Binding-site contacts:
Ligand atom CB contacts residue GLU783 of chain 1.A at 3.8 Å.
Ligand atom CD contacts residue ASP791 of chain 1.A at 3.0 Å.
Ligand atom CG contacts residue GLU783 of chain 1.A at 4.1 Å.
Ligand atom CG contacts residue ASP791 of chain 1.A at 4.5 Å.
Ligand atom NE contacts residue ASP791 of chain 1.A at 2.9 Å (salt-bridge).
Ligand atom N contacts residue TYR1040 of chain 1.A at 2.8 Å (h-bond).
Ligand atom CG contacts residue VAL893 of chain 1.A at 4.4 Å (hydrophobic).
Ligand atom C contacts residue TYR1040 of chain 1.A at 3.8 Å (hydrophobic).
Ligand atom CD contacts residue GLU783 of chain 1.A at 3.3 Å.
Ligand atom O contacts residue TYR1040 of chain 1.A at 3.9 Å.
Ligand atom CD contacts residue VAL893 of chain 1.A at 3.9 Å (hydrophobic).
Ligand atom N contacts residue HIS1039 of chain 1.A at 4.1 Å.
Ligand atom NE contacts residue SER792 of chain 1.A at 4.0 Å.
Ligand atom NE contacts residue GLU783 of chain 1.A at 2.8 Å (salt-bridge).
Ligand atom N contacts residue ASP1041 of chain 1.A at 3.4 Å (salt-bridge).
Ligand atom OXT contacts residue THR1042 of chain 1.A at 2.7 Å (h-bond).
Ligand atom CG contacts residue LEU895 of chain 1.A at 3.9 Å (hydrophobic).
Ligand atom CD contacts residue LEU895 of chain 1.A at 4.2 Å (hydrophobic).
Ligand atom CG contacts residue GLU892 of chain 1.A at 4.2 Å.
Ligand atom CA contacts residue LEU907 of chain 1.A at 4.4 Å (hydrophobic).
Ligand atom CD contacts residue GLU892 of chain 1.A at 3.9 Å.
Ligand atom OXT contacts residue TYR1040 of chain 1.A at 4.3 Å.
Ligand atom C contacts residue LEU907 of chain 1.A at 3.8 Å (hydrophobic).
Ligand atom O contacts residue THR1042 of chain 1.A at 2.8 Å (h-bond).
Ligand atom CG contacts residue LEU907 of chain 1.A at 4.2 Å (hydrophobic).
Ligand atom O contacts residue LEU907 of chain 1.A at 4.0 Å.
Ligand atom NE contacts residue VAL893 of chain 1.A at 3.8 Å.
Ligand atom CB contacts residue LEU907 of chain 1.A at 4.0 Å (hydrophobic).
Ligand atom OXT contacts residue LEU907 of chain 1.A at 3.2 Å.
Ligand atom CD contacts residue LEU907 of chain 1.A at 3.7 Å (hydrophobic).
Ligand atom C contacts residue THR1042 of chain 1.A at 3.5 Å.
Ligand atom O contacts residue ASP1041 of chain 1.A at 3.3 Å.
Ligand atom O contacts residue THR1043 of chain 1.A at 4.2 Å.
Ligand atom CA contacts residue TYR1040 of chain 1.A at 3.8 Å (hydrophobic).
Ligand atom NE contacts residue GLU892 of chain 1.A at 2.8 Å (salt-bridge).
Ligand atom NE contacts residue ALA793 of chain 1.A at 3.7 Å.
Ligand atom C contacts residue ASP1041 of chain 1.A at 4.0 Å.

A small-molecule ligand and the protein it binds are described below.
Small molecule (SMILES): NCCC[C@H](N)C(=O)O

Sequence of chain 1.A:
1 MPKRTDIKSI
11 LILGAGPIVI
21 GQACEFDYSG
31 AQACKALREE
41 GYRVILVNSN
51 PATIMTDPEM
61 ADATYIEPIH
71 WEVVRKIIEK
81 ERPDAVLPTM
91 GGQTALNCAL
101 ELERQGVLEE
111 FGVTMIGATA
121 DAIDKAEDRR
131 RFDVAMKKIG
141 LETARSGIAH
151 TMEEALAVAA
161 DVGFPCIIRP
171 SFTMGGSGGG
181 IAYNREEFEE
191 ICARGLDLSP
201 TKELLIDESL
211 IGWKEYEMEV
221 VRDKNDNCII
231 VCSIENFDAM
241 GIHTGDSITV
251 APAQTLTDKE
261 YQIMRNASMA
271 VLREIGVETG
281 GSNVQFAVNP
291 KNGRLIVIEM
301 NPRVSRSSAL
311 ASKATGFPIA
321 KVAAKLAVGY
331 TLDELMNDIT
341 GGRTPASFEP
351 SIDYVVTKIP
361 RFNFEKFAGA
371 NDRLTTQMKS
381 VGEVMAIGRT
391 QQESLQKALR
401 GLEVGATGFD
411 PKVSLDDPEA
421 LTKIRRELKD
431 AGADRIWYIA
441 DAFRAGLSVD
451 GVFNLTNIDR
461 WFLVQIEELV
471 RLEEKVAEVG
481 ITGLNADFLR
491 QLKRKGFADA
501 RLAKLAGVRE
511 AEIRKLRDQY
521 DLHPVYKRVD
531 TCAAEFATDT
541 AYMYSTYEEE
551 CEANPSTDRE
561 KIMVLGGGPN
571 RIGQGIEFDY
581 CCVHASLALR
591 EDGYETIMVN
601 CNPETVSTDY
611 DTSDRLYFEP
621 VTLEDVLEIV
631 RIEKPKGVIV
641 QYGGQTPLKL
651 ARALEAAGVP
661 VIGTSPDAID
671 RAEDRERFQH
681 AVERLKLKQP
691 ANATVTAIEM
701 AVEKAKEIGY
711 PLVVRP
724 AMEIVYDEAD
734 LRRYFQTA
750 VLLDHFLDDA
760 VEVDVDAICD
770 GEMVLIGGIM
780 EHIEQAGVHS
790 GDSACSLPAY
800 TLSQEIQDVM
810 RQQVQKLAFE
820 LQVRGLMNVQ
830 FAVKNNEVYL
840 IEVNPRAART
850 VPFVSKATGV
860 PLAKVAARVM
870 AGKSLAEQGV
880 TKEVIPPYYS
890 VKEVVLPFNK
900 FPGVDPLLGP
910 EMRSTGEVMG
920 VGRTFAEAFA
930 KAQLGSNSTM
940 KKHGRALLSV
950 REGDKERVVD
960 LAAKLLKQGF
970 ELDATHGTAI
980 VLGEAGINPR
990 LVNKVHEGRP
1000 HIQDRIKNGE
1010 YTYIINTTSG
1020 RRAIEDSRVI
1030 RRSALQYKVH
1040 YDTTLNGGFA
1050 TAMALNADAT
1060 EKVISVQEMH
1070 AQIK